Binding-site contacts:
Ligand atom N2 contacts residue ASN93 of chain 1.C at 3.1 Å (h-bond).
Ligand atom O5 contacts residue ASN93 of chain 1.C at 2.4 Å (h-bond).
Ligand atom C5 contacts residue ASN93 of chain 1.C at 3.6 Å.
Ligand atom C8 contacts residue PHE201 of chain 1.C at 3.5 Å (hydrophobic).
Ligand atom C4 contacts residue ASN93 of chain 1.C at 4.3 Å.
Ligand atom C3 contacts residue ASN93 of chain 1.C at 3.9 Å.
Ligand atom C1 contacts residue ASN93 of chain 1.C at 1.4 Å.
Ligand atom C7 contacts residue ASN93 of chain 1.C at 4.2 Å.
Ligand atom C2 contacts residue ASN93 of chain 1.C at 2.7 Å.

Sequence of chain 1.C:
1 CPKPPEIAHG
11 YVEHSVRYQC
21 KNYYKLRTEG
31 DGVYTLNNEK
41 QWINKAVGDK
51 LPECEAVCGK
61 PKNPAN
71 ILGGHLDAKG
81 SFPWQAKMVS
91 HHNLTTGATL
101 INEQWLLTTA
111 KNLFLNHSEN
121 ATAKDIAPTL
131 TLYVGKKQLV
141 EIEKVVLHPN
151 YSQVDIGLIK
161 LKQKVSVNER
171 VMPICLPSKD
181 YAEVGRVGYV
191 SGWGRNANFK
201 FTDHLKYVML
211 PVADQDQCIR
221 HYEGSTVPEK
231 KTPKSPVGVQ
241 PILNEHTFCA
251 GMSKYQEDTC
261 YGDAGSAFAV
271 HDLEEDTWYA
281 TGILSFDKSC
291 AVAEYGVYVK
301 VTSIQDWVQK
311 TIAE

A protein and the small-molecule ligand that binds it are described below.
Small molecule (SMILES): CC(=O)N[C@@H]1[C@@H](O)[C@H](O)[C@@H](CO)O[C@H]1O